Sequence of chain 1.N:
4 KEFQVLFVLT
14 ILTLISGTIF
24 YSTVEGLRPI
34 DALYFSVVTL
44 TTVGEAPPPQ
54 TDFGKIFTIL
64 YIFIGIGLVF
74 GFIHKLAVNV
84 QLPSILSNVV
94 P

Sequence of chain 1.M:
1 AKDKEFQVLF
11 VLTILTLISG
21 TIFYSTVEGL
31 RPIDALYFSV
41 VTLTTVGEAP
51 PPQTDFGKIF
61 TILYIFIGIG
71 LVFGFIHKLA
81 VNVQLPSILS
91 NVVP

This protein binds this small molecule.
Small molecule (SMILES): NCC(=O)O

Binding-site contacts:
Ligand atom O contacts residue PRO50 of chain 1.M at 4.3 Å.
Ligand atom CA contacts residue ASP34 of chain 1.M at 4.0 Å.
Ligand atom O contacts residue PRO51 of chain 1.N at 4.4 Å.
Ligand atom CA contacts residue LEU30 of chain 1.M at 4.4 Å (hydrophobic).
Ligand atom OXT contacts residue ASP34 of chain 1.M at 3.7 Å.
Ligand atom N contacts residue ALA49 of chain 1.M at 4.0 Å.
Ligand atom N contacts residue PRO51 of chain 1.N at 4.4 Å.
Ligand atom N contacts residue TYR37 of chain 1.M at 4.2 Å.